A small-molecule ligand and the protein it binds are described below.
Small molecule (SMILES): Cc1onc(C(=O)O)c1CC(N)C(=O)O

Binding-site contacts:
Ligand atom C6 contacts residue THR91 of chain 1.A at 3.4 Å.
Ligand atom C3 contacts residue GLU193 of chain 1.A at 3.4 Å.
Ligand atom C5 contacts residue TYR61 of chain 1.A at 3.7 Å (hydrophobic).
Ligand atom O1 contacts residue GLU193 of chain 1.A at 3.8 Å.
Ligand atom N2 contacts residue PRO89 of chain 1.A at 3.0 Å (h-bond).
Ligand atom C6 contacts residue SER142 of chain 1.A at 3.4 Å.
Ligand atom O4 contacts residue PRO89 of chain 1.A at 3.7 Å.
Ligand atom C1 contacts residue GLU193 of chain 1.A at 3.8 Å.
Ligand atom O5 contacts residue SER142 of chain 1.A at 2.9 Å (h-bond).
Ligand atom O4 contacts residue LEU90 of chain 1.A at 3.6 Å.
Ligand atom O1 contacts residue THR143 of chain 1.A at 2.6 Å (h-bond).
Ligand atom C2 contacts residue GLU193 of chain 1.A at 3.5 Å.
Ligand atom O4 contacts residue ARG96 of chain 1.A at 2.8 Å (salt-bridge).
Ligand atom O3 contacts residue GLU193 of chain 1.A at 3.6 Å.
Ligand atom N1 contacts residue GLU193 of chain 1.A at 3.4 Å (salt-bridge).
Ligand atom O1 contacts residue LEU192 of chain 1.A at 3.5 Å.
Ligand atom C6 contacts residue GLU193 of chain 1.A at 3.5 Å.
Ligand atom O4 contacts residue THR91 of chain 1.A at 2.9 Å (h-bond).
Ligand atom C2 contacts residue LEU138 of chain 1.A at 3.9 Å (hydrophobic).
Ligand atom C7 contacts residue TYR61 of chain 1.A at 3.8 Å (hydrophobic).
Ligand atom C4 contacts residue LEU138 of chain 1.A at 3.9 Å (hydrophobic).
Ligand atom N2 contacts residue GLU193 of chain 1.A at 2.6 Å (salt-bridge).
Ligand atom O2 contacts residue SER142 of chain 1.A at 3.6 Å.
Ligand atom C8 contacts residue GLU193 of chain 1.A at 3.9 Å.
Ligand atom C7 contacts residue THR91 of chain 1.A at 3.8 Å.
Ligand atom O5 contacts residue GLY141 of chain 1.A at 3.1 Å.
Ligand atom C1 contacts residue THR143 of chain 1.A at 3.1 Å.
Ligand atom C7 contacts residue ARG96 of chain 1.A at 3.4 Å.
Ligand atom O5 contacts residue ARG96 of chain 1.A at 2.8 Å (salt-bridge).
Ligand atom C4 contacts residue GLU193 of chain 1.A at 3.4 Å.
Ligand atom N2 contacts residue THR91 of chain 1.A at 2.7 Å (h-bond).
Ligand atom C8 contacts residue TYR61 of chain 1.A at 3.2 Å (hydrophobic).
Ligand atom O5 contacts residue TYR61 of chain 1.A at 3.4 Å.
Ligand atom O4 contacts residue TYR61 of chain 1.A at 3.7 Å.
Ligand atom C7 contacts residue SER142 of chain 1.A at 3.4 Å.
Ligand atom N2 contacts residue TYR220 of chain 1.A at 3.5 Å.
Ligand atom O2 contacts residue GLY141 of chain 1.A at 3.8 Å.
Ligand atom O2 contacts residue THR143 of chain 1.A at 3.3 Å (h-bond).
Ligand atom C8 contacts residue PRO89 of chain 1.A at 3.8 Å (hydrophobic).
Ligand atom O3 contacts residue MET196 of chain 1.A at 3.3 Å.

Sequence of chain 1.A:
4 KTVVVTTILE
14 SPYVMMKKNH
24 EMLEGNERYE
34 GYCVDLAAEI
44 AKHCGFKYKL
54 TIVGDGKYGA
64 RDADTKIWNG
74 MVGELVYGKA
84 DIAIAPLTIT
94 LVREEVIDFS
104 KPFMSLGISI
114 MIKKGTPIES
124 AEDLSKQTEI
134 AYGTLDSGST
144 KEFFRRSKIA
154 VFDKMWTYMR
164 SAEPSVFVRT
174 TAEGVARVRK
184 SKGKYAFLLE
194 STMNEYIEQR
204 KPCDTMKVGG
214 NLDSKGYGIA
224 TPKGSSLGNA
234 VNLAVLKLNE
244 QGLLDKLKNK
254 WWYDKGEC